Binding-site contacts:
Ligand atom C1 contacts residue GLY150 of chain 16.A at 3.9 Å.
Ligand atom C2 contacts residue MET151 of chain 16.A at 4.2 Å (hydrophobic).
Ligand atom C5 contacts residue THR156 of chain 16.A at 3.9 Å.
Ligand atom O7 contacts residue THR156 of chain 16.A at 4.5 Å.
Ligand atom C3 contacts residue ASN154 of chain 16.A at 3.8 Å.
Ligand atom O5 contacts residue ASN154 of chain 16.A at 2.3 Å (h-bond).
Ligand atom C8 contacts residue THR156 of chain 16.A at 4.5 Å.
Ligand atom C5 contacts residue THR156 of chain 16.A at 4.2 Å.
Ligand atom C5 contacts residue MET151 of chain 16.A at 3.8 Å (hydrophobic).
Ligand atom C1 contacts residue ASN154 of chain 16.A at 1.4 Å.
Ligand atom C8 contacts residue GLY150 of chain 16.A at 3.8 Å.
Ligand atom C6 contacts residue THR156 of chain 16.A at 4.0 Å.
Ligand atom C1 contacts residue MET151 of chain 16.A at 4.1 Å (hydrophobic).
Ligand atom C5 contacts residue ASN154 of chain 16.A at 3.6 Å.
Ligand atom O6 contacts residue MET151 of chain 16.A at 4.2 Å.
Ligand atom O7 contacts residue HIS148 of chain 16.A at 3.6 Å (h-bond).
Ligand atom C7 contacts residue ASN154 of chain 16.A at 3.7 Å.
Ligand atom C6 contacts residue ASP161 of chain 16.A at 3.6 Å.
Ligand atom C8 contacts residue ASN157 of chain 16.A at 3.9 Å.
Ligand atom C2 contacts residue ASN154 of chain 16.A at 2.4 Å.
Ligand atom C7 contacts residue GLY150 of chain 16.A at 3.1 Å.
Ligand atom N2 contacts residue ASN154 of chain 16.A at 2.9 Å (h-bond).
Ligand atom N2 contacts residue GLY150 of chain 16.A at 3.5 Å (h-bond).
Ligand atom O7 contacts residue GLY150 of chain 16.A at 2.9 Å (h-bond).
Ligand atom O6 contacts residue THR156 of chain 16.A at 4.5 Å.
Ligand atom O7 contacts residue ASN154 of chain 16.A at 4.0 Å.
Ligand atom C3 contacts residue MET151 of chain 16.A at 4.0 Å (hydrophobic).
Ligand atom C4 contacts residue ASN154 of chain 16.A at 4.2 Å.
Ligand atom C6 contacts residue THR156 of chain 16.A at 3.7 Å.
Ligand atom C6 contacts residue MET151 of chain 16.A at 4.5 Å (hydrophobic).
Ligand atom O5 contacts residue THR156 of chain 16.A at 4.0 Å.
Ligand atom O5 contacts residue ASN157 of chain 16.A at 4.3 Å.
Ligand atom C6 contacts residue ASN157 of chain 16.A at 3.5 Å.
Ligand atom O5 contacts residue THR156 of chain 16.A at 4.0 Å.
Ligand atom C4 contacts residue MET151 of chain 16.A at 3.9 Å (hydrophobic).
Ligand atom C1 contacts residue THR156 of chain 16.A at 4.3 Å.
Ligand atom C2 contacts residue GLY150 of chain 16.A at 3.7 Å.
Ligand atom O5 contacts residue MET151 of chain 16.A at 3.9 Å.

Sequence of chain 16.A:
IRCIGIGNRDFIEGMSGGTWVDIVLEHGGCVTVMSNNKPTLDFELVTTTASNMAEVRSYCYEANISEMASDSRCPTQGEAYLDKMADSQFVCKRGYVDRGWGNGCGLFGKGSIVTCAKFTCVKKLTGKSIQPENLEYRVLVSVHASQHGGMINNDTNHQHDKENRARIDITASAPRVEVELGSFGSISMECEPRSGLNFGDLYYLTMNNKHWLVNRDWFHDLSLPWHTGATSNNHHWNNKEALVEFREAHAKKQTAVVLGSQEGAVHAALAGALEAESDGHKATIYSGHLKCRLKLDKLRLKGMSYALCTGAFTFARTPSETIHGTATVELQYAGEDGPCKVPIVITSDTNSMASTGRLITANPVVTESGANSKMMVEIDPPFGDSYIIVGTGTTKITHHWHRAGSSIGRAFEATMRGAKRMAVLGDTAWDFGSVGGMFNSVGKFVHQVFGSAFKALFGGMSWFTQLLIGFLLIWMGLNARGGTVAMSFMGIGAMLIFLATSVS

A small-molecule ligand and the protein it binds are described below.
Small molecule (SMILES): CC(=O)N[C@H]1[C@H](O[C@H]2[C@H](O)[C@@H](NC(C)=O)CO[C@@H]2CO[C@@H]2O[C@@H](C)[C@@H](O)[C@@H](O)[C@@H]2O)O[C@H](CO)[C@@H](O)[C@@H]1O